Binding-site contacts:
Ligand atom C3 contacts residue ALA152 of chain 1.A at 4.5 Å (hydrophobic).
Ligand atom N4 contacts residue TYR129 of chain 1.A at 3.6 Å.
Ligand atom O1 contacts residue GLY153 of chain 1.A at 4.5 Å.
Ligand atom C2 contacts residue ALA152 of chain 1.A at 3.8 Å (hydrophobic).
Ligand atom C2 contacts residue LYS154 of chain 1.A at 3.5 Å.
Ligand atom O1 contacts residue LYS154 of chain 1.A at 2.9 Å (salt-bridge).
Ligand atom C2 contacts residue ASP128 of chain 1.A at 4.3 Å.
Ligand atom C3 contacts residue GLY153 of chain 1.A at 3.6 Å.
Ligand atom O1 contacts residue ASP128 of chain 1.A at 3.3 Å (salt-bridge).
Ligand atom C3 contacts residue TYR129 of chain 1.A at 4.1 Å (hydrophobic).
Ligand atom C5 contacts residue ASP128 of chain 1.A at 4.4 Å.
Ligand atom C6 contacts residue ASP128 of chain 1.A at 3.5 Å.
Ligand atom C6 contacts residue LYS154 of chain 1.A at 3.8 Å.
Ligand atom C5 contacts residue TYR129 of chain 1.A at 3.3 Å (hydrophobic).
Ligand atom C2 contacts residue GLY153 of chain 1.A at 3.9 Å.

The protein below binds the small molecule below.
Small molecule (SMILES): C1COCCN1

Sequence of chain 1.A:
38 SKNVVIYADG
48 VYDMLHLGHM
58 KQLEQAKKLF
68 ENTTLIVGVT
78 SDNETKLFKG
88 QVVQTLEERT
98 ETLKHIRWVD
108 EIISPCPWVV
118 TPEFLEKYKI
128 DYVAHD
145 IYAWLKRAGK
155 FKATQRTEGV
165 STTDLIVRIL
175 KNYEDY